Sequence of chain 1.B:
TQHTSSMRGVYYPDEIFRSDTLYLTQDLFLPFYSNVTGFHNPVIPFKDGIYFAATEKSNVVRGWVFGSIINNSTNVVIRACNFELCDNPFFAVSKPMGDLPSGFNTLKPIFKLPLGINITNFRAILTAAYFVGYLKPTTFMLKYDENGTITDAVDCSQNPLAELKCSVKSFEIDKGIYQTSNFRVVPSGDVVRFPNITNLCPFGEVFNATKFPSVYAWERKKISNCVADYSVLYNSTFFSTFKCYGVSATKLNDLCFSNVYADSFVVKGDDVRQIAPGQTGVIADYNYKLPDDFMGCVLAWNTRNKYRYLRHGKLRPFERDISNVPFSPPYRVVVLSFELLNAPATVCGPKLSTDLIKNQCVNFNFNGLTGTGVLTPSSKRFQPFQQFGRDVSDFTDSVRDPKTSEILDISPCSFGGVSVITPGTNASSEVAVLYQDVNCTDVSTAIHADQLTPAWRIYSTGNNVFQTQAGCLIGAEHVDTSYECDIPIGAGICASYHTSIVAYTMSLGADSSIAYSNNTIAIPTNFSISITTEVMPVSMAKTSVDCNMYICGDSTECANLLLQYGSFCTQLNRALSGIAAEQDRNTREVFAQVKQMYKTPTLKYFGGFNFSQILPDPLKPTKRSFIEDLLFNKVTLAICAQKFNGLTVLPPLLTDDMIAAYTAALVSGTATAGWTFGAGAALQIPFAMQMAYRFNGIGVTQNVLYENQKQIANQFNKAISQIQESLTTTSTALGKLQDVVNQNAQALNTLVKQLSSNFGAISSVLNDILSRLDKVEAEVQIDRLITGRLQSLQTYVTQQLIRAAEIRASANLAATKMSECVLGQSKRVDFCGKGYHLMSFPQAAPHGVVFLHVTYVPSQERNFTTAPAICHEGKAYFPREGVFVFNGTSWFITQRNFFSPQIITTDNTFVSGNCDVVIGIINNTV

This small molecule binds to this protein.
Small molecule (SMILES): CC(=O)N[C@@H]1[C@@H](O)[C@H](O)[C@@H](CO)O[C@H]1O

Binding-site contacts:
Ligand atom C7 contacts residue TYR765 of chain 1.B at 4.2 Å (hydrophobic).
Ligand atom C4 contacts residue ASN770 of chain 1.B at 4.2 Å.
Ligand atom C5 contacts residue ASN770 of chain 1.B at 3.6 Å.
Ligand atom C8 contacts residue TYR765 of chain 1.B at 3.5 Å (hydrophobic).
Ligand atom C5 contacts residue SER772 of chain 1.B at 3.5 Å.
Ligand atom C6 contacts residue GLN773 of chain 1.B at 3.8 Å.
Ligand atom O5 contacts residue SER772 of chain 1.B at 3.3 Å (h-bond).
Ligand atom C3 contacts residue ASN770 of chain 1.B at 3.8 Å.
Ligand atom C1 contacts residue SER772 of chain 1.B at 3.3 Å.
Ligand atom C6 contacts residue SER772 of chain 1.B at 4.2 Å.
Ligand atom O7 contacts residue ASN770 of chain 1.B at 4.2 Å.
Ligand atom O5 contacts residue ASN770 of chain 1.B at 2.3 Å (h-bond).
Ligand atom C2 contacts residue ASN770 of chain 1.B at 2.5 Å.
Ligand atom C1 contacts residue ASN770 of chain 1.B at 1.4 Å.
Ligand atom C7 contacts residue ASN770 of chain 1.B at 3.8 Å.
Ligand atom N2 contacts residue ASN770 of chain 1.B at 2.9 Å (h-bond).